Binding-site contacts:
Ligand atom C5 contacts residue CYS83 of chain 3.A at 3.4 Å (hydrophobic).
Ligand atom C9 contacts residue CYS83 of chain 3.A at 3.6 Å (hydrophobic).
Ligand atom C1 contacts residue ILE124 of chain 3.A at 4.4 Å (hydrophobic).
Ligand atom C2 contacts residue ALA90 of chain 3.A at 3.9 Å (hydrophobic).
Ligand atom C5 contacts residue ARG86 of chain 3.A at 4.1 Å.
Ligand atom C1 contacts residue GOL1 of chain 3.F at 3.9 Å.
Ligand atom C2 contacts residue ARG86 of chain 3.A at 3.5 Å.
Ligand atom O1 contacts residue LEU128 of chain 3.A at 4.0 Å.
Ligand atom O1 contacts residue LEU131 of chain 3.A at 3.6 Å.
Ligand atom C8 contacts residue CYS83 of chain 3.A at 3.3 Å (hydrophobic).
Ligand atom C3 contacts residue ARG86 of chain 3.A at 3.3 Å.
Ligand atom C4 contacts residue CYS83 of chain 3.A at 4.5 Å (hydrophobic).
Ligand atom C9 contacts residue VAL137 of chain 3.A at 4.4 Å (hydrophobic).
Ligand atom C9 contacts residue MET162 of chain 3.A at 3.6 Å (hydrophobic).
Ligand atom C4 contacts residue ILE124 of chain 3.A at 3.9 Å (hydrophobic).
Ligand atom C6 contacts residue CYS83 of chain 3.A at 4.0 Å (hydrophobic).
Ligand atom O2 contacts residue ARG86 of chain 3.A at 4.1 Å.
Ligand atom O1 contacts residue KNA1 of chain 3.E at 3.5 Å (h-bond).
Ligand atom O2 contacts residue LEU128 of chain 3.A at 3.9 Å.
Ligand atom C5 contacts residue SER87 of chain 3.A at 3.5 Å.
Ligand atom C8 contacts residue KNA1 of chain 3.E at 3.7 Å.
Ligand atom C1 contacts residue LEU128 of chain 3.A at 4.2 Å (hydrophobic).
Ligand atom C4 contacts residue SER87 of chain 3.A at 3.6 Å.
Ligand atom C7 contacts residue LEU128 of chain 3.A at 4.3 Å (hydrophobic).
Ligand atom C3 contacts residue LEU128 of chain 3.A at 4.2 Å (hydrophobic).
Ligand atom O1 contacts residue GOL1 of chain 3.F at 3.5 Å (h-bond).
Ligand atom C3 contacts residue ILE124 of chain 3.A at 4.5 Å (hydrophobic).
Ligand atom C4 contacts residue ARG86 of chain 3.A at 4.2 Å.
Ligand atom C3 contacts residue KNA1 of chain 3.E at 4.0 Å.
Ligand atom O2 contacts residue MET127 of chain 3.A at 4.4 Å.
Ligand atom C7 contacts residue CYS83 of chain 3.A at 4.4 Å (hydrophobic).
Ligand atom C2 contacts residue ILE124 of chain 3.A at 4.0 Å (hydrophobic).
Ligand atom C9 contacts residue KNA1 of chain 3.E at 4.4 Å.
Ligand atom C1 contacts residue ARG86 of chain 3.A at 3.6 Å.
Ligand atom O1 contacts residue ARG86 of chain 3.A at 3.2 Å (salt-bridge).
Ligand atom C7 contacts residue KNA1 of chain 3.E at 3.0 Å.
Ligand atom O2 contacts residue GOL1 of chain 3.F at 3.7 Å.
Ligand atom C6 contacts residue KNA1 of chain 3.E at 4.3 Å.
Ligand atom O2 contacts residue ILE124 of chain 3.A at 3.5 Å (h-bond).

Sequence of chain 3.A:
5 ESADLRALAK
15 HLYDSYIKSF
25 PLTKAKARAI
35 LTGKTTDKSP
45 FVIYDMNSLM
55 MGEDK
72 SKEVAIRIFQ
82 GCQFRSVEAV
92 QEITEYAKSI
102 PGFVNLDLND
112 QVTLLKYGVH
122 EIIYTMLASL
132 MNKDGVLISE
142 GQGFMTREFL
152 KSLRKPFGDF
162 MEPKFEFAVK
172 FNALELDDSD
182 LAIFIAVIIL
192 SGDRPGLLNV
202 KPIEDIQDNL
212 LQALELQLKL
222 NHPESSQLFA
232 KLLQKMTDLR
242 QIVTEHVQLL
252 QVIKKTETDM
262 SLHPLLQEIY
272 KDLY

A small-molecule ligand and the protein it binds are described below.
Small molecule (SMILES): CCCCCCCCC(=O)O